A small-molecule ligand and the protein it binds are described below.
Small molecule (SMILES): OC[C@H]1O[C@@H](O)[C@@H](O)[C@@H](O)[C@@H]1O

Sequence of chain 46.F:
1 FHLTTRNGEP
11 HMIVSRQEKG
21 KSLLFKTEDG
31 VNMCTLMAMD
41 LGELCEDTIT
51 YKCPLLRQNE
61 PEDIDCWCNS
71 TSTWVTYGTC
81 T

Binding-site contacts:
Ligand atom C5 contacts residue NAG1 of chain 46.Z at 3.8 Å.
Ligand atom O3 contacts residue BMA1 of chain 46.BA at 1.1 Å.
Ligand atom O4 contacts residue BMA1 of chain 46.BA at 4.0 Å.
Ligand atom C2 contacts residue NAG1 of chain 46.Z at 2.9 Å.
Ligand atom O2 contacts residue NAG1 of chain 46.Z at 3.4 Å (h-bond).
Ligand atom C2 contacts residue BMA1 of chain 46.BA at 3.2 Å.
Ligand atom O2 contacts residue BMA1 of chain 46.BA at 3.0 Å (h-bond).
Ligand atom C2 contacts residue HIS2 of chain 46.F at 4.5 Å.
Ligand atom C1 contacts residue NAG1 of chain 46.Z at 1.7 Å.
Ligand atom C3 contacts residue BMA1 of chain 46.BA at 2.5 Å.
Ligand atom O5 contacts residue NAG1 of chain 46.Z at 2.5 Å (h-bond).
Ligand atom C3 contacts residue NAG1 of chain 46.Z at 4.1 Å.
Ligand atom C4 contacts residue BMA1 of chain 46.BA at 3.6 Å.
Ligand atom O2 contacts residue HIS2 of chain 46.F at 3.4 Å (h-bond).
Ligand atom O6 contacts residue NAG1 of chain 46.Z at 4.5 Å.